Binding-site contacts:
Ligand atom C40 contacts residue GLY177 of chain 1.A at 3.3 Å.
Ligand atom O26 contacts residue PHE35 of chain 1.A at 3.5 Å.
Ligand atom N6 contacts residue MET107 of chain 1.A at 3.2 Å (h-bond).
Ligand atom F36 contacts residue PHE35 of chain 1.A at 3.6 Å.
Ligand atom C10 contacts residue MET107 of chain 1.A at 3.1 Å (hydrophobic).
Ligand atom O8 contacts residue VAL38 of chain 1.A at 3.6 Å.
Ligand atom O8 contacts residue LEU30 of chain 1.A at 3.5 Å.
Ligand atom C2 contacts residue ALA56 of chain 1.A at 3.7 Å (hydrophobic).
Ligand atom C28 contacts residue LEU30 of chain 1.A at 3.3 Å (hydrophobic).
Ligand atom C2 contacts residue LEU164 of chain 1.A at 3.5 Å (hydrophobic).
Ligand atom N3 contacts residue MET107 of chain 1.A at 3.5 Å (h-bond).
Ligand atom C29 contacts residue LEU164 of chain 1.A at 3.5 Å (hydrophobic).
Ligand atom C32 contacts residue VAL38 of chain 1.A at 3.6 Å (hydrophobic).
Ligand atom N4 contacts residue GLU105 of chain 1.A at 3.7 Å.
Ligand atom F39 contacts residue GLY177 of chain 1.A at 3.3 Å.
Ligand atom C11 contacts residue MET107 of chain 1.A at 3.7 Å (hydrophobic).
Ligand atom N3 contacts residue ALA56 of chain 1.A at 3.3 Å.
Ligand atom N4 contacts residue MET107 of chain 1.A at 2.9 Å (h-bond).
Ligand atom C19 contacts residue GLY110 of chain 1.A at 3.7 Å.
Ligand atom C25 contacts residue ASP111 of chain 1.A at 3.3 Å.
Ligand atom C34 contacts residue PHE35 of chain 1.A at 3.5 Å (hydrophobic).
Ligand atom C28 contacts residue GLY31 of chain 1.A at 3.6 Å.
Ligand atom C1 contacts residue LEU164 of chain 1.A at 3.7 Å (hydrophobic).
Ligand atom C37 contacts residue ARG161 of chain 1.A at 3.2 Å.
Ligand atom C11 contacts residue GLY110 of chain 1.A at 3.5 Å.
Ligand atom C12 contacts residue GLY110 of chain 1.A at 3.6 Å.
Ligand atom C30 contacts residue LEU164 of chain 1.A at 3.6 Å (hydrophobic).
Ligand atom C40 contacts residue LEU164 of chain 1.A at 3.5 Å (hydrophobic).
Ligand atom C24 contacts residue ASP111 of chain 1.A at 3.7 Å.
Ligand atom C1 contacts residue LEU104 of chain 1.A at 3.7 Å (hydrophobic).
Ligand atom F36 contacts residue ASP111 of chain 1.A at 3.6 Å.
Ligand atom C7 contacts residue LEU30 of chain 1.A at 3.6 Å (hydrophobic).
Ligand atom N3 contacts residue GLU105 of chain 1.A at 3.0 Å (salt-bridge).
Ligand atom C19 contacts residue ALA108 of chain 1.A at 3.4 Å (hydrophobic).
Ligand atom F39 contacts residue ASN162 of chain 1.A at 3.4 Å.
Ligand atom C19 contacts residue GLY109 of chain 1.A at 3.7 Å.
Ligand atom N4 contacts residue ALA56 of chain 1.A at 3.6 Å.
Ligand atom C38 contacts residue LEU164 of chain 1.A at 3.7 Å (hydrophobic).
Ligand atom C11 contacts residue ALA108 of chain 1.A at 3.5 Å (hydrophobic).
Ligand atom F39 contacts residue ASP178 of chain 1.A at 3.5 Å.

Sequence of chain 1.A:
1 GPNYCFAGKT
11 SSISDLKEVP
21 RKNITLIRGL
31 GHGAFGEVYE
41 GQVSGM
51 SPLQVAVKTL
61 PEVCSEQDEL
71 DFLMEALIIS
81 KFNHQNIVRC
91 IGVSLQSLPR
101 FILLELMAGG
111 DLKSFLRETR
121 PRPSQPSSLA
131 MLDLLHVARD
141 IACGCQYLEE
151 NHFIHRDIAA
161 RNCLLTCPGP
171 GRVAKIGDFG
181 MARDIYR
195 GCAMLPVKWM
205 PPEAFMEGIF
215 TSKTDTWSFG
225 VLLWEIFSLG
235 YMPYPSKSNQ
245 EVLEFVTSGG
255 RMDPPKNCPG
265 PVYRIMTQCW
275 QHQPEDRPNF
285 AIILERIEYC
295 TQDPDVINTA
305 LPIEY

This small molecule binds to this protein.
Small molecule (SMILES): CN1CCN(c2ccc(C(=O)Nc3n[nH]c4ccc(Cc5cc(F)cc(F)c5)cc34)c(NC3CCOCC3)c2)CC1